A protein and the small-molecule ligand that binds it are described below.
Small molecule (SMILES): CC(=O)Nc1ccc(COc2ccc(-c3cc(C4CCN(C(=O)CNC(=O)[C@@H](CC(C)C)NC(=N)N)CC4)n(C)n3)c(Cl)c2Cl)cc1

Binding-site contacts:
Ligand atom O47 contacts residue LYS43 of chain 1.D at 2.6 Å (salt-bridge).
Ligand atom N3 contacts residue PHE42 of chain 1.D at 3.6 Å.
Ligand atom C41 contacts residue LYS43 of chain 1.D at 3.5 Å.
Ligand atom C38 contacts residue ARG38 of chain 1.D at 3.5 Å.
Ligand atom CL9 contacts residue MET39 of chain 1.D at 3.1 Å.
Ligand atom C35 contacts residue PRO34 of chain 1.D at 3.7 Å (hydrophobic).
Ligand atom CL10 contacts residue ARG38 of chain 1.D at 3.2 Å.
Ligand atom CL10 contacts residue LEU72 of chain 1.D at 3.7 Å.
Ligand atom C24 contacts residue PRO65 of chain 1.D at 3.7 Å (hydrophobic).
Ligand atom N5 contacts residue PRO65 of chain 1.D at 3.5 Å.
Ligand atom C25 contacts residue PRO34 of chain 1.D at 3.5 Å (hydrophobic).
Ligand atom C26 contacts residue LYS43 of chain 1.D at 3.2 Å.
Ligand atom N4 contacts residue PRO65 of chain 1.D at 3.5 Å.
Ligand atom C32 contacts residue LYS43 of chain 1.D at 3.8 Å.
Ligand atom C42 contacts residue PRO34 of chain 1.D at 3.2 Å (hydrophobic).
Ligand atom C21 contacts residue THR41 of chain 1.D at 3.3 Å.
Ligand atom C36 contacts residue PHE44 of chain 1.D at 3.7 Å (hydrophobic).
Ligand atom C12 contacts residue PRO34 of chain 1.D at 3.7 Å (hydrophobic).
Ligand atom C34 contacts residue ARG38 of chain 1.D at 3.7 Å.
Ligand atom C30 contacts residue LYS43 of chain 1.D at 3.8 Å.
Ligand atom C24 contacts residue GLU62 of chain 1.D at 3.7 Å.
Ligand atom C36 contacts residue TYR45 of chain 1.D at 3.6 Å (hydrophobic).
Ligand atom C28 contacts residue LYS35 of chain 1.D at 2.7 Å.
Ligand atom N5 contacts residue LYS43 of chain 1.D at 3.8 Å.
Ligand atom N5 contacts residue GLU62 of chain 1.D at 2.8 Å (salt-bridge).
Ligand atom C43 contacts residue THR41 of chain 1.D at 3.6 Å.
Ligand atom N1 contacts residue PRO34 of chain 1.D at 3.4 Å (h-bond).
Ligand atom C37 contacts residue TYR45 of chain 1.D at 3.5 Å (hydrophobic).
Ligand atom C36 contacts residue LYS43 of chain 1.D at 3.0 Å.
Ligand atom C25 contacts residue LYS35 of chain 1.D at 3.0 Å.
Ligand atom C40 contacts residue LEU72 of chain 1.D at 3.5 Å (hydrophobic).
Ligand atom N3 contacts residue LYS43 of chain 1.D at 3.6 Å (salt-bridge).
Ligand atom N6 contacts residue ARG38 of chain 1.D at 3.4 Å (salt-bridge).
Ligand atom N5 contacts residue TYR45 of chain 1.D at 3.8 Å.
Ligand atom O45 contacts residue LEU72 of chain 1.D at 3.5 Å (h-bond).
Ligand atom O47 contacts residue PHE42 of chain 1.D at 3.2 Å.
Ligand atom N4 contacts residue GLU62 of chain 1.D at 3.5 Å (salt-bridge).
Ligand atom CL9 contacts residue ALA73 of chain 1.D at 3.7 Å.
Ligand atom C32 contacts residue TYR45 of chain 1.D at 3.6 Å (hydrophobic).
Ligand atom O47 contacts residue THR41 of chain 1.D at 3.2 Å (h-bond).

Sequence of chain 1.D:
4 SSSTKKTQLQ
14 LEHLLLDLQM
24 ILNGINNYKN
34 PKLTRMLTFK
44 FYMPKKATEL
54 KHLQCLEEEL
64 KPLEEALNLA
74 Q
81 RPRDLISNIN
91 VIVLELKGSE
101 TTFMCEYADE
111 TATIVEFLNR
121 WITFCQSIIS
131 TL